The small molecule below binds the protein below.
Small molecule (SMILES): CC(=O)N[C@@H]1[C@@H](O)[C@H](O)[C@@H](CO)O[C@H]1O

Sequence of chain 1.L:
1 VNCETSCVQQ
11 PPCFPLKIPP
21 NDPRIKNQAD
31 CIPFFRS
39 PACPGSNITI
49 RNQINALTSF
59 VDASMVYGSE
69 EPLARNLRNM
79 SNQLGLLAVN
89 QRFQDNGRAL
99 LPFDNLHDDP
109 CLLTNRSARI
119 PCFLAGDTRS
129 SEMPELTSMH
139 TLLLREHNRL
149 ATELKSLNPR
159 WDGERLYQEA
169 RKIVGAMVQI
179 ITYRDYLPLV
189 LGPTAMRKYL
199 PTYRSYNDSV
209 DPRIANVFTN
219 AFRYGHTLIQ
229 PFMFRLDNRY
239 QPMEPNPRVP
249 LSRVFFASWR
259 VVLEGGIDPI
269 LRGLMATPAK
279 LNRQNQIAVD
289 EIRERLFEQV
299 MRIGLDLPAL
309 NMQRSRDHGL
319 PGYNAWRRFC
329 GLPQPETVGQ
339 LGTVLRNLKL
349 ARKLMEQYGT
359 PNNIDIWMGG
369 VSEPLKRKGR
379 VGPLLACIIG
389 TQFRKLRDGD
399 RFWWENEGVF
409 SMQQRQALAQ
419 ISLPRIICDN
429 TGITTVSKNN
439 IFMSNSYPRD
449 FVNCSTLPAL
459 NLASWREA

Binding-site contacts:
Ligand atom C6 contacts residue ASN80 of chain 1.L at 4.4 Å.
Ligand atom C3 contacts residue ASN77 of chain 1.L at 3.7 Å.
Ligand atom C2 contacts residue ASN77 of chain 1.L at 2.3 Å.
Ligand atom C2 contacts residue GLN89 of chain 1.L at 4.1 Å.
Ligand atom C1 contacts residue ASN77 of chain 1.L at 1.4 Å.
Ligand atom O7 contacts residue GLN89 of chain 1.L at 3.1 Å (h-bond).
Ligand atom C8 contacts residue ALA86 of chain 1.L at 4.0 Å (hydrophobic).
Ligand atom N2 contacts residue ASN77 of chain 1.L at 2.8 Å (h-bond).
Ligand atom C8 contacts residue GLN89 of chain 1.L at 3.3 Å.
Ligand atom C3 contacts residue GLN89 of chain 1.L at 4.1 Å.
Ligand atom C4 contacts residue ASN77 of chain 1.L at 4.2 Å.
Ligand atom C7 contacts residue VAL87 of chain 1.L at 4.1 Å (hydrophobic).
Ligand atom C7 contacts residue ALA86 of chain 1.L at 4.3 Å (hydrophobic).
Ligand atom C8 contacts residue VAL87 of chain 1.L at 4.4 Å (hydrophobic).
Ligand atom C1 contacts residue ASN80 of chain 1.L at 3.5 Å.
Ligand atom O3 contacts residue GLN89 of chain 1.L at 3.0 Å (h-bond).
Ligand atom O7 contacts residue ALA86 of chain 1.L at 3.5 Å.
Ligand atom C8 contacts residue ASN77 of chain 1.L at 4.4 Å.
Ligand atom O6 contacts residue LEU84 of chain 1.L at 4.0 Å.
Ligand atom O5 contacts residue ASN80 of chain 1.L at 3.3 Å (h-bond).
Ligand atom C7 contacts residue GLN89 of chain 1.L at 3.0 Å.
Ligand atom O7 contacts residue VAL87 of chain 1.L at 3.0 Å (h-bond).
Ligand atom O5 contacts residue ASN77 of chain 1.L at 2.4 Å (h-bond).
Ligand atom O7 contacts residue ASN77 of chain 1.L at 3.3 Å (h-bond).
Ligand atom C7 contacts residue ASN77 of chain 1.L at 3.3 Å.
Ligand atom O5 contacts residue LEU84 of chain 1.L at 4.3 Å.
Ligand atom C5 contacts residue ASN77 of chain 1.L at 3.7 Å.
Ligand atom C5 contacts residue ASN80 of chain 1.L at 3.9 Å.
Ligand atom N2 contacts residue GLN89 of chain 1.L at 3.5 Å (h-bond).